Sequence of chain 2.C:
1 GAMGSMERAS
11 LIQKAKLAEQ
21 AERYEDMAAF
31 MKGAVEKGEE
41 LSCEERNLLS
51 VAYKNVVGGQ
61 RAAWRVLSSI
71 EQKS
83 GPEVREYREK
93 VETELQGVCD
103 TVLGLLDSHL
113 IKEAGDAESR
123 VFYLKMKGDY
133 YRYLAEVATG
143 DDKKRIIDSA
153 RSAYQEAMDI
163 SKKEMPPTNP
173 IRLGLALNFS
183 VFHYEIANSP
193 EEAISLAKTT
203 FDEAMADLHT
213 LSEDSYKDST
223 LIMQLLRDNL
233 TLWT

A protein and the small-molecule ligand that binds it are described below.
Small molecule (SMILES): CC(C)C[C@H](NC(=O)[C@H](COP(=O)(O)O)NC(=O)[C@@H]1CCCN1C(=O)[C@@H](N)[C@@H](C)O)C(=O)N1CCC[C@H]1C(=O)NCC=O

Binding-site contacts:
Ligand atom O2P contacts residue ARG61 of chain 2.C at 3.0 Å (salt-bridge).
Ligand atom C contacts residue ASN180 of chain 2.C at 3.6 Å.
Ligand atom O3P contacts residue ARG134 of chain 2.C at 2.9 Å (salt-bridge).
Ligand atom O1P contacts residue ARG61 of chain 2.C at 2.8 Å (salt-bridge).
Ligand atom P contacts residue TYR135 of chain 2.C at 3.7 Å.
Ligand atom CA contacts residue GLU187 of chain 2.C at 3.7 Å.
Ligand atom CB contacts residue ASN180 of chain 2.C at 3.4 Å.
Ligand atom CB contacts residue GLU187 of chain 2.C at 3.4 Å.
Ligand atom P contacts residue LYS54 of chain 2.C at 3.8 Å.
Ligand atom O contacts residue ASN231 of chain 2.C at 3.2 Å (h-bond).
Ligand atom O contacts residue D3K1 of chain 2.K at 3.7 Å.
Ligand atom O contacts residue LYS54 of chain 2.C at 3.8 Å.
Ligand atom O3P contacts residue TYR135 of chain 2.C at 2.6 Å (h-bond).
Ligand atom N contacts residue GLU187 of chain 2.C at 2.9 Å (salt-bridge).
Ligand atom OG1 contacts residue GLU187 of chain 2.C at 2.7 Å (salt-bridge).
Ligand atom CG2 contacts residue TRP235 of chain 2.C at 3.6 Å (hydrophobic).
Ligand atom CB contacts residue TRP235 of chain 2.C at 3.8 Å (hydrophobic).
Ligand atom O contacts residue VAL183 of chain 2.C at 3.5 Å.
Ligand atom CD contacts residue ASN231 of chain 2.C at 3.6 Å.
Ligand atom CB contacts residue ARG134 of chain 2.C at 3.9 Å.
Ligand atom CA contacts residue LEU179 of chain 2.C at 3.6 Å (hydrophobic).
Ligand atom P contacts residue ARG61 of chain 2.C at 3.7 Å.
Ligand atom OG1 contacts residue TRP235 of chain 2.C at 3.0 Å (h-bond).
Ligand atom CA contacts residue D3K1 of chain 2.K at 2.6 Å.
Ligand atom O1P contacts residue TYR135 of chain 2.C at 3.8 Å.
Ligand atom N contacts residue D3K1 of chain 2.K at 3.7 Å.
Ligand atom N contacts residue LEU179 of chain 2.C at 3.5 Å.
Ligand atom O1P contacts residue ARG134 of chain 2.C at 2.8 Å (salt-bridge).
Ligand atom N contacts residue ASN180 of chain 2.C at 2.9 Å (h-bond).
Ligand atom O contacts residue D3K1 of chain 2.K at 2.2 Å (h-bond).
Ligand atom CB contacts residue ASN180 of chain 2.C at 3.6 Å.
Ligand atom CA contacts residue ASN180 of chain 2.C at 3.5 Å.
Ligand atom C contacts residue LEU179 of chain 2.C at 3.9 Å (hydrophobic).
Ligand atom CG2 contacts residue ASN231 of chain 2.C at 3.1 Å.
Ligand atom O3P contacts residue LYS54 of chain 2.C at 3.8 Å.
Ligand atom C contacts residue D3K1 of chain 2.K at 1.4 Å.
Ligand atom CD contacts residue LEU227 of chain 2.C at 3.6 Å (hydrophobic).
Ligand atom P contacts residue ARG134 of chain 2.C at 3.8 Å.
Ligand atom CA contacts residue ASN180 of chain 2.C at 3.8 Å.
Ligand atom O2P contacts residue LYS54 of chain 2.C at 2.7 Å (salt-bridge).